This small molecule binds to this protein.
Small molecule (SMILES): O=C(O)CCC(=O)C(=O)O

Sequence of chain 1.A:
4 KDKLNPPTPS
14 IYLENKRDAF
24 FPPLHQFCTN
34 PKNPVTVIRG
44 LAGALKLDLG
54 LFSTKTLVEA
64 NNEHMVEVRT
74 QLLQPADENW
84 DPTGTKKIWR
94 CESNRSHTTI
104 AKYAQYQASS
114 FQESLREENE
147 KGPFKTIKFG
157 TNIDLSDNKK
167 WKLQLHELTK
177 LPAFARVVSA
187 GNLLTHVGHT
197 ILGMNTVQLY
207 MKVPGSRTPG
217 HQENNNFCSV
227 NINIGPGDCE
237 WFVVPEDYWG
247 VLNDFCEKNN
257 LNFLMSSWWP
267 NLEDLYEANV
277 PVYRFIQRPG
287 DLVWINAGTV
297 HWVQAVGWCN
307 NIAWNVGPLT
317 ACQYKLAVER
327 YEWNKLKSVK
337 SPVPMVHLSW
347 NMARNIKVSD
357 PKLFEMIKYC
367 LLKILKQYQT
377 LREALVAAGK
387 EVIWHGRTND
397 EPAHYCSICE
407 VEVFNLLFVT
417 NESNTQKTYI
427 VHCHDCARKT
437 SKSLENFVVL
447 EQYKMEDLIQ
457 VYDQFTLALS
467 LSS

Binding-site contacts:
Ligand atom C2 contacts residue ASN227 of chain 1.A at 4.1 Å.
Ligand atom O4 contacts residue LYS208 of chain 1.A at 3.0 Å (salt-bridge).
Ligand atom O5 contacts residue THR214 of chain 1.A at 3.8 Å.
Ligand atom O2 contacts residue ASN227 of chain 1.A at 2.9 Å (h-bond).
Ligand atom C1 contacts residue ASN227 of chain 1.A at 3.9 Å.
Ligand atom C1 contacts residue EDO1 of chain 1.I at 3.5 Å.
Ligand atom O1 contacts residue GLU219 of chain 1.A at 3.1 Å (salt-bridge).
Ligand atom O1 contacts residue EDO1 of chain 1.I at 3.1 Å (h-bond).
Ligand atom C3 contacts residue VAL299 of chain 1.A at 3.9 Å (hydrophobic).
Ligand atom C3 contacts residue ASN227 of chain 1.A at 3.4 Å.
Ligand atom C1 contacts residue SER225 of chain 1.A at 3.3 Å.
Ligand atom C5 contacts residue ASN227 of chain 1.A at 4.0 Å.
Ligand atom O2 contacts residue SER225 of chain 1.A at 3.1 Å (h-bond).
Ligand atom O3 contacts residue LYS208 of chain 1.A at 2.7 Å (salt-bridge).
Ligand atom C1 contacts residue HIS297 of chain 1.A at 3.9 Å.
Ligand atom C1 contacts residue FE21 of chain 1.L at 2.8 Å.
Ligand atom C1 contacts residue TRP237 of chain 1.A at 4.0 Å (hydrophobic).
Ligand atom O4 contacts residue THR214 of chain 1.A at 2.5 Å (h-bond).
Ligand atom C3 contacts residue TRP237 of chain 1.A at 3.8 Å (hydrophobic).
Ligand atom O4 contacts residue VAL299 of chain 1.A at 4.1 Å.
Ligand atom O5 contacts residue FE21 of chain 1.L at 2.2 Å.
Ligand atom O2 contacts residue EDO1 of chain 1.I at 3.8 Å.
Ligand atom C5 contacts residue LYS208 of chain 1.A at 3.2 Å.
Ligand atom O4 contacts residue PHE155 of chain 1.A at 3.8 Å.
Ligand atom O5 contacts residue HIS217 of chain 1.A at 3.1 Å (h-bond).
Ligand atom O1 contacts residue FE21 of chain 1.L at 2.1 Å.
Ligand atom C4 contacts residue ASN227 of chain 1.A at 3.8 Å.
Ligand atom O5 contacts residue HIS297 of chain 1.A at 3.3 Å (h-bond).
Ligand atom C2 contacts residue FE21 of chain 1.L at 2.8 Å.
Ligand atom C5 contacts residue THR214 of chain 1.A at 3.5 Å.
Ligand atom C2 contacts residue HIS297 of chain 1.A at 3.8 Å.
Ligand atom O2 contacts residue ALA309 of chain 1.A at 3.6 Å.
Ligand atom O3 contacts residue ASN227 of chain 1.A at 3.2 Å (h-bond).
Ligand atom O1 contacts residue SER225 of chain 1.A at 2.7 Å (h-bond).
Ligand atom O3 contacts residue ASN307 of chain 1.A at 3.9 Å.
Ligand atom C4 contacts residue THR214 of chain 1.A at 3.6 Å.
Ligand atom O1 contacts residue HIS297 of chain 1.A at 3.2 Å (h-bond).
Ligand atom O2 contacts residue FE21 of chain 1.L at 4.1 Å.
Ligand atom O2 contacts residue TRP237 of chain 1.A at 3.8 Å.
Ligand atom C4 contacts residue TYR206 of chain 1.A at 4.0 Å (hydrophobic).